Sequence of chain 1.A:
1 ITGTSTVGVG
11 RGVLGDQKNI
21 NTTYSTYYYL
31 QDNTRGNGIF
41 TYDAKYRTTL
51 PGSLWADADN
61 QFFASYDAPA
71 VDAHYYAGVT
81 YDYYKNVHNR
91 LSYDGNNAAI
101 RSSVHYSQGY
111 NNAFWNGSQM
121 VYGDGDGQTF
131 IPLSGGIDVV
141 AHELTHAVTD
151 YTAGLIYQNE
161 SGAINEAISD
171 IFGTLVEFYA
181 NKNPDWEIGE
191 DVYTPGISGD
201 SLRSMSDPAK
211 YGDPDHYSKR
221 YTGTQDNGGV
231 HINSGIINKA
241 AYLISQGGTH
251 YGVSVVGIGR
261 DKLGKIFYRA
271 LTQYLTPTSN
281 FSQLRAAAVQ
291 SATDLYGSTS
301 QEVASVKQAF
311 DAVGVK

Binding-site contacts:
Ligand atom CB contacts residue LEU1 of chain 1.K at 3.2 Å (hydrophobic).
Ligand atom O2 contacts residue ZN1 of chain 1.F at 3.3 Å.
Ligand atom C contacts residue LEU1 of chain 1.K at 1.3 Å (hydrophobic).
Ligand atom SI contacts residue ZN1 of chain 1.F at 3.1 Å.
Ligand atom CB contacts residue GLU143 of chain 1.A at 3.7 Å.
Ligand atom CD2 contacts residue LEU202 of chain 1.A at 3.7 Å (hydrophobic).
Ligand atom CE contacts residue ASN112 of chain 1.A at 3.8 Å.
Ligand atom O2 contacts residue PHE114 of chain 1.A at 3.7 Å.
Ligand atom CA contacts residue DMS1 of chain 1.H at 3.4 Å.
Ligand atom O1 contacts residue HIS231 of chain 1.A at 2.5 Å (h-bond).
Ligand atom CA contacts residue LEU1 of chain 1.K at 3.7 Å (hydrophobic).
Ligand atom SI contacts residue HIS231 of chain 1.A at 3.8 Å.
Ligand atom N contacts residue ALA113 of chain 1.A at 2.9 Å (h-bond).
Ligand atom N contacts residue PHE114 of chain 1.A at 3.6 Å.
Ligand atom N contacts residue DMS1 of chain 1.H at 3.7 Å.
Ligand atom O2 contacts residue GLU143 of chain 1.A at 2.8 Å (salt-bridge).
Ligand atom CA contacts residue ALA113 of chain 1.A at 3.7 Å (hydrophobic).
Ligand atom N contacts residue 3PL1 of chain 1.I at 1.3 Å.
Ligand atom CE contacts residue LEU1 of chain 1.K at 2.4 Å (hydrophobic).
Ligand atom O1 contacts residue ZN1 of chain 1.F at 1.9 Å.
Ligand atom CH2 contacts residue ALA113 of chain 1.A at 3.0 Å (hydrophobic).
Ligand atom SI contacts residue ALA113 of chain 1.A at 3.6 Å.
Ligand atom O1 contacts residue GLU166 of chain 1.A at 3.1 Å (salt-bridge).
Ligand atom CA contacts residue 3PL1 of chain 1.I at 2.4 Å.
Ligand atom SI contacts residue LEU1 of chain 1.K at 3.8 Å.
Ligand atom CH2 contacts residue LEU1 of chain 1.K at 3.0 Å (hydrophobic).
Ligand atom O contacts residue HIS231 of chain 1.A at 3.2 Å.
Ligand atom O contacts residue ARG203 of chain 1.A at 2.9 Å (salt-bridge).
Ligand atom O2 contacts residue HIS146 of chain 1.A at 3.4 Å.
Ligand atom CH2 contacts residue GLU143 of chain 1.A at 3.1 Å.
Ligand atom O1 contacts residue HIS146 of chain 1.A at 3.5 Å (h-bond).
Ligand atom O1 contacts residue TYR157 of chain 1.A at 3.4 Å (h-bond).
Ligand atom CE contacts residue GLU143 of chain 1.A at 3.6 Å.
Ligand atom O2 contacts residue DMS1 of chain 1.H at 2.6 Å (h-bond).
Ligand atom CH2 contacts residue ASN112 of chain 1.A at 3.2 Å.
Ligand atom O1 contacts residue LEU1 of chain 1.K at 3.8 Å.
Ligand atom O1 contacts residue HIS142 of chain 1.A at 3.3 Å (h-bond).
Ligand atom O contacts residue LEU1 of chain 1.K at 2.3 Å (h-bond).
Ligand atom C contacts residue HIS231 of chain 1.A at 3.6 Å.
Ligand atom O2 contacts residue ALA113 of chain 1.A at 3.5 Å (h-bond).

This small molecule binds to this protein.
Small molecule (SMILES): CC(C)C[C@@H](C=O)C[Si](O)(O)CN